Binding-site contacts:
Ligand atom O contacts residue SER15 of chain 2.A at 3.5 Å (h-bond).
Ligand atom OE1 contacts residue THR78 of chain 2.A at 2.8 Å (h-bond).
Ligand atom O contacts residue TRP108 of chain 1.B at 3.7 Å.
Ligand atom CB contacts residue TYR42 of chain 2.A at 3.8 Å (hydrophobic).
Ligand atom C contacts residue TRP67 of chain 2.A at 3.9 Å (hydrophobic).
Ligand atom CB contacts residue LEU13 of chain 2.A at 3.8 Å (hydrophobic).
Ligand atom CB contacts residue TRP67 of chain 2.A at 3.9 Å (hydrophobic).
Ligand atom CG contacts residue TRP108 of chain 1.B at 4.0 Å (hydrophobic).
Ligand atom CE1 contacts residue TRP67 of chain 2.A at 3.3 Å (hydrophobic).
Ligand atom NE2 contacts residue ALA74 of chain 2.A at 4.0 Å.
Ligand atom ND1 contacts residue LEU98 of chain 2.A at 3.9 Å.
Ligand atom CD contacts residue THR78 of chain 2.A at 3.9 Å.
Ligand atom OD1 contacts residue ASN11 of chain 2.A at 4.0 Å.
Ligand atom OD1 contacts residue LEU13 of chain 2.A at 3.2 Å.
Ligand atom CB contacts residue TRP108 of chain 1.B at 3.6 Å (hydrophobic).
Ligand atom NE2 contacts residue TRP67 of chain 2.A at 3.5 Å.
Ligand atom ND2 contacts residue TRP108 of chain 1.B at 3.2 Å.
Ligand atom OE1 contacts residue LEU98 of chain 2.A at 3.7 Å.
Ligand atom CA contacts residue TRP67 of chain 2.A at 3.6 Å (hydrophobic).
Ligand atom CB contacts residue TRP108 of chain 1.B at 4.0 Å (hydrophobic).
Ligand atom NE2 contacts residue LEU98 of chain 2.A at 3.8 Å.
Ligand atom CG2 contacts residue LEU13 of chain 2.A at 3.8 Å (hydrophobic).
Ligand atom CB contacts residue TRP67 of chain 2.A at 3.9 Å (hydrophobic).
Ligand atom O contacts residue TRP67 of chain 2.A at 3.5 Å.
Ligand atom OD1 contacts residue SER15 of chain 2.A at 3.7 Å.
Ligand atom O contacts residue SER33 of chain 2.A at 2.8 Å (h-bond).
Ligand atom NE2 contacts residue TRP96 of chain 2.A at 3.4 Å.
Ligand atom CE1 contacts residue SER76 of chain 2.A at 4.0 Å.
Ligand atom NE2 contacts residue SER76 of chain 2.A at 2.9 Å (h-bond).
Ligand atom CE1 contacts residue LEU98 of chain 2.A at 3.9 Å (hydrophobic).
Ligand atom CG contacts residue ALA74 of chain 2.A at 4.0 Å (hydrophobic).
Ligand atom C contacts residue SER33 of chain 2.A at 3.9 Å.
Ligand atom CD2 contacts residue SER76 of chain 2.A at 3.6 Å.
Ligand atom CG contacts residue TYR42 of chain 2.A at 4.0 Å (hydrophobic).
Ligand atom CG contacts residue TRP67 of chain 2.A at 3.7 Å (hydrophobic).
Ligand atom CG contacts residue LEU13 of chain 2.A at 3.2 Å (hydrophobic).
Ligand atom ND2 contacts residue LEU13 of chain 2.A at 3.5 Å.
Ligand atom N contacts residue TRP67 of chain 2.A at 4.0 Å.
Ligand atom CG contacts residue LEU98 of chain 2.A at 4.0 Å (hydrophobic).
Ligand atom CB contacts residue TRP108 of chain 1.B at 3.7 Å (hydrophobic).

This protein binds this small molecule.
Small molecule (SMILES): C[C@@H](O)[C@H](NC(=O)[C@H](CC(N)=O)NC(=O)[C@H](CCC(N)=O)NC(=O)[C@@H]1CCCN1C(=O)[C@H](Cc1c[nH]cn1)NC(=O)[C@@H](N)CO)C(=O)O

Sequence of chain 1.B:
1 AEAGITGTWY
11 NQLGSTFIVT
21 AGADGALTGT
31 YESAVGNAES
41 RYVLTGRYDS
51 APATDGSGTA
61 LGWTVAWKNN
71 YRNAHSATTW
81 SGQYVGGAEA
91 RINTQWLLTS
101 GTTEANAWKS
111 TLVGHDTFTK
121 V

Sequence of chain 2.A:
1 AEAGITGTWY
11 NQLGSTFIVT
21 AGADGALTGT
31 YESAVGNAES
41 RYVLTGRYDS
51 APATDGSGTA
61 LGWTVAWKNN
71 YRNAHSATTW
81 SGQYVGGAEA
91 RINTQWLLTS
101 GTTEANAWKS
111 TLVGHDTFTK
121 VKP